Sequence of chain 1.A:
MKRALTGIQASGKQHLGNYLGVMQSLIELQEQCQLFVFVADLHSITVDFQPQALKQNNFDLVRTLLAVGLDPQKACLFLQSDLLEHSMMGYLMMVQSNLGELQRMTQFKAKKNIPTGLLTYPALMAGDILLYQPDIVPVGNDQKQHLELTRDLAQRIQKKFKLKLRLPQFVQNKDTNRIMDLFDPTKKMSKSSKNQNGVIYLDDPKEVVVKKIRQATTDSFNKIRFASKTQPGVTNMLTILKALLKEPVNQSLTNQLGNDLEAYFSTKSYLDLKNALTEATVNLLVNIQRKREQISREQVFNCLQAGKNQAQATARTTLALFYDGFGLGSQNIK

Binding-site contacts:
Ligand atom N11 contacts residue PHE41 of chain 1.A at 3.6 Å.
Ligand atom CD1 contacts residue HIS46 of chain 1.A at 3.3 Å.
Ligand atom O2' contacts residue GLY154 of chain 1.A at 3.0 Å (h-bond).
Ligand atom N3 contacts residue GLY20 of chain 1.A at 3.1 Å (h-bond).
Ligand atom C4 contacts residue GLY20 of chain 1.A at 3.4 Å.
Ligand atom CZ3 contacts residue GLY10 of chain 1.A at 3.5 Å.
Ligand atom CE3 contacts residue GLY10 of chain 1.A at 3.4 Å.
Ligand atom C8 contacts residue ASN21 of chain 1.A at 3.4 Å.
Ligand atom C2 contacts residue ASN191 of chain 1.A at 3.5 Å.
Ligand atom N6 contacts residue ILE193 of chain 1.A at 3.0 Å (h-bond).
Ligand atom CE3 contacts residue MET139 of chain 1.A at 3.5 Å (hydrophobic).
Ligand atom N3 contacts residue GLY24 of chain 1.A at 3.5 Å.
Ligand atom N11 contacts residue HIS46 of chain 1.A at 3.5 Å (h-bond).
Ligand atom N7 contacts residue LYS202 of chain 1.A at 3.0 Å (salt-bridge).
Ligand atom O contacts residue GLN12 of chain 1.A at 2.8 Å (h-bond).
Ligand atom N1 contacts residue ILE193 of chain 1.A at 3.0 Å (h-bond).
Ligand atom C8 contacts residue SO41 of chain 1.E at 3.5 Å.
Ligand atom C6 contacts residue GLY20 of chain 1.A at 3.6 Å.
Ligand atom O1S contacts residue GLN12 of chain 1.A at 3.0 Å (h-bond).
Ligand atom N11 contacts residue ASP142 of chain 1.A at 3.2 Å (salt-bridge).
Ligand atom N9 contacts residue ASP156 of chain 1.A at 3.6 Å (salt-bridge).
Ligand atom C2 contacts residue GLY20 of chain 1.A at 3.1 Å.
Ligand atom O3' contacts residue VAL153 of chain 1.A at 3.4 Å.
Ligand atom O5' contacts residue SO41 of chain 1.E at 3.5 Å (h-bond).
Ligand atom O4' contacts residue ASN21 of chain 1.A at 3.3 Å (h-bond).
Ligand atom C2 contacts residue THR190 of chain 1.A at 3.6 Å.
Ligand atom O5' contacts residue ASN21 of chain 1.A at 3.5 Å (h-bond).
Ligand atom O2' contacts residue ASP156 of chain 1.A at 2.7 Å (salt-bridge).
Ligand atom C2 contacts residue ILE193 of chain 1.A at 3.3 Å (hydrophobic).
Ligand atom C8 contacts residue LYS202 of chain 1.A at 3.4 Å.
Ligand atom N6 contacts residue MET203 of chain 1.A at 3.1 Å (h-bond).
Ligand atom CB contacts residue GLY10 of chain 1.A at 3.3 Å.
Ligand atom O3' contacts residue VAL25 of chain 1.A at 3.5 Å.
Ligand atom N1 contacts residue GLY20 of chain 1.A at 3.4 Å (h-bond).
Ligand atom C2' contacts residue ASP156 of chain 1.A at 3.5 Å.
Ligand atom CZ3 contacts residue MET139 of chain 1.A at 3.4 Å (hydrophobic).
Ligand atom O2S contacts residue SO41 of chain 1.E at 2.9 Å (h-bond).
Ligand atom O2' contacts residue GLN157 of chain 1.A at 3.4 Å.
Ligand atom NH3 contacts residue SO41 of chain 1.F at 3.0 Å (h-bond).
Ligand atom O3' contacts residue GLY154 of chain 1.A at 3.1 Å (h-bond).

The protein below binds the small molecule below.
Small molecule (SMILES): Nc1ncnc2c1ncn2[C@@H]1O[C@H](COS(=O)(=O)NC(=O)[C@@H](N)Cc2c[nH]c3ccccc23)[C@@H](O)[C@H]1O